Sequence of chain 1.G:
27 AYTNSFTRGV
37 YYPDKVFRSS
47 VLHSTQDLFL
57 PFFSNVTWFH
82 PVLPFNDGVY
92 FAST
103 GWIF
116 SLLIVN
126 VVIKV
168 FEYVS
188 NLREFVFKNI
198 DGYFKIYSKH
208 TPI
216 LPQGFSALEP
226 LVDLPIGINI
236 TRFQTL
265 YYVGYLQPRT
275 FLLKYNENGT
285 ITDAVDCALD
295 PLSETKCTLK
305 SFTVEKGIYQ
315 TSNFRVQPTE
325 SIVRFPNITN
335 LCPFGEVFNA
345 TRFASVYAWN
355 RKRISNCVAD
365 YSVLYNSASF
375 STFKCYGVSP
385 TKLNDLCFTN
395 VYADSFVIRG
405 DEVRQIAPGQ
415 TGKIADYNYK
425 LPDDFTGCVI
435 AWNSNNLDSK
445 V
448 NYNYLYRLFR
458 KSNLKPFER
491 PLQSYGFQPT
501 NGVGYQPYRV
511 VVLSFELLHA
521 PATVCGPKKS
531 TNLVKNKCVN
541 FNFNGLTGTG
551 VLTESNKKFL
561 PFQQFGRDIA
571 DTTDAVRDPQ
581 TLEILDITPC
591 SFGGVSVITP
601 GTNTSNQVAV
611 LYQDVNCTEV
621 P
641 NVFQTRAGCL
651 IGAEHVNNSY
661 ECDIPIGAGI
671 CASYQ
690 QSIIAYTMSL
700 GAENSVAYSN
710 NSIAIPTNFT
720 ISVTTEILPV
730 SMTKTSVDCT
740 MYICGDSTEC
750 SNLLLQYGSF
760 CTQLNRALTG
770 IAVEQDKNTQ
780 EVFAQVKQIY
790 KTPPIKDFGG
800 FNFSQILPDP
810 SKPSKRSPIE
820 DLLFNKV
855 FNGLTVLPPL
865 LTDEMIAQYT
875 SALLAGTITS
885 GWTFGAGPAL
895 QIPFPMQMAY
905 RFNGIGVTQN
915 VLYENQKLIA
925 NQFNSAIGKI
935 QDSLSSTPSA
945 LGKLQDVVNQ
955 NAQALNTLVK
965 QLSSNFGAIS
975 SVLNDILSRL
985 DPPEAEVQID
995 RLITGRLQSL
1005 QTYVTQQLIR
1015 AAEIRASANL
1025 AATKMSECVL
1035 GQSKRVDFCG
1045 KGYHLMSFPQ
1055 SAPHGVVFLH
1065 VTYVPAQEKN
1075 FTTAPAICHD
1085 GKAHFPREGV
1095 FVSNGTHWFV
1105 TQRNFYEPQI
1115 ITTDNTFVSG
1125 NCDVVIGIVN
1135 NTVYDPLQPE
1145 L

Binding-site contacts:
Ligand atom C8 contacts residue PHE342 of chain 1.G at 3.6 Å (hydrophobic).
Ligand atom C8 contacts residue ASN343 of chain 1.G at 4.5 Å.
Ligand atom C7 contacts residue ASN343 of chain 1.G at 3.3 Å.
Ligand atom C3 contacts residue ASN343 of chain 1.G at 3.9 Å.
Ligand atom O7 contacts residue GLY339 of chain 1.G at 4.2 Å.
Ligand atom C1 contacts residue ASN343 of chain 1.G at 1.5 Å.
Ligand atom C2 contacts residue ASN343 of chain 1.G at 2.5 Å.
Ligand atom C4 contacts residue ASN343 of chain 1.G at 4.3 Å.
Ligand atom O5 contacts residue ASN343 of chain 1.G at 2.4 Å (h-bond).
Ligand atom N2 contacts residue ASN343 of chain 1.G at 2.9 Å (h-bond).
Ligand atom C5 contacts residue ASN343 of chain 1.G at 3.8 Å.
Ligand atom O7 contacts residue ASN343 of chain 1.G at 3.3 Å (h-bond).

A small-molecule ligand and the protein it binds are described below.
Small molecule (SMILES): CC(=O)N[C@@H]1[C@@H](O)[C@H](O)[C@@H](CO)O[C@H]1O